Sequence of chain 1.A:
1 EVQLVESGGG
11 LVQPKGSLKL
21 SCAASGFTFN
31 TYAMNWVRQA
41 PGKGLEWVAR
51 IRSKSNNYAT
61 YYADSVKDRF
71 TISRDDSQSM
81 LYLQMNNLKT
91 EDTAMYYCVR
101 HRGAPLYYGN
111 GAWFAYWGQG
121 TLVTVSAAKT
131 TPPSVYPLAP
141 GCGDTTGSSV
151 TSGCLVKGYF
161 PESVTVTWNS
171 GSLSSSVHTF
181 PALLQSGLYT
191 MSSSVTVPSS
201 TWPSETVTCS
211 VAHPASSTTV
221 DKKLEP

This small molecule binds to this protein.
Small molecule (SMILES): N[C@H]1[C@@H](OP(=O)(O)O)O[C@H](CO[C@@H]2O[C@H](CO)[C@@H](OP(=O)(O)O)[C@H](O)[C@H]2N)[C@@H](O)[C@@H]1O

Binding-site contacts:
Ligand atom O7B contacts residue ARG100 of chain 1.A at 4.0 Å.
Ligand atom C6 contacts residue ALA33 of chain 1.A at 3.6 Å (hydrophobic).
Ligand atom C2 contacts residue ALA104 of chain 1.A at 4.0 Å (hydrophobic).
Ligand atom O4 contacts residue ASN56 of chain 1.A at 3.8 Å.
Ligand atom C6 contacts residue ARG102 of chain 1.A at 3.2 Å.
Ligand atom O6 contacts residue ALA33 of chain 1.A at 3.0 Å (h-bond).
Ligand atom O5 contacts residue THR31 of chain 1.A at 3.8 Å.
Ligand atom O5 contacts residue GLY103 of chain 1.A at 3.4 Å.
Ligand atom C6 contacts residue GLY103 of chain 1.A at 3.8 Å.
Ligand atom O8B contacts residue TYR108 of chain 1.A at 2.5 Å (h-bond).
Ligand atom O1 contacts residue TYR32 of chain 1.A at 3.5 Å (h-bond).
Ligand atom P4B contacts residue TYR108 of chain 1.A at 3.8 Å.
Ligand atom C5 contacts residue THR31 of chain 1.A at 3.8 Å.
Ligand atom O5 contacts residue ARG102 of chain 1.A at 4.0 Å.
Ligand atom O7B contacts residue TYR32 of chain 1.A at 2.6 Å (h-bond).
Ligand atom C1 contacts residue ALA104 of chain 1.A at 4.0 Å (hydrophobic).
Ligand atom C6 contacts residue TYR32 of chain 1.A at 3.7 Å (hydrophobic).
Ligand atom O7 contacts residue ARG102 of chain 1.A at 3.1 Å (salt-bridge).
Ligand atom O3 contacts residue PRO105 of chain 1.A at 4.0 Å.
Ligand atom C5 contacts residue ALA104 of chain 1.A at 4.0 Å (hydrophobic).
Ligand atom P1 contacts residue ARG52 of chain 1.A at 3.7 Å.
Ligand atom O6 contacts residue HIS101 of chain 1.A at 3.7 Å.
Ligand atom O9B contacts residue TYR32 of chain 1.A at 3.3 Å (h-bond).
Ligand atom O8 contacts residue ASN56 of chain 1.A at 3.8 Å.
Ligand atom O6 contacts residue GLY103 of chain 1.A at 3.8 Å.
Ligand atom O8 contacts residue ARG52 of chain 1.A at 2.7 Å (salt-bridge).
Ligand atom C1 contacts residue THR31 of chain 1.A at 3.5 Å.
Ligand atom O5 contacts residue GLY103 of chain 1.A at 3.7 Å.
Ligand atom C6 contacts residue ALA104 of chain 1.A at 3.7 Å (hydrophobic).
Ligand atom P4B contacts residue TYR32 of chain 1.A at 3.3 Å.
Ligand atom O6 contacts residue ARG102 of chain 1.A at 2.9 Å (salt-bridge).
Ligand atom C1 contacts residue ALA104 of chain 1.A at 3.9 Å (hydrophobic).
Ligand atom O4 contacts residue THR31 of chain 1.A at 3.9 Å.
Ligand atom O5 contacts residue ALA104 of chain 1.A at 3.7 Å.
Ligand atom O9 contacts residue ARG52 of chain 1.A at 2.8 Å (salt-bridge).
Ligand atom C6 contacts residue THR31 of chain 1.A at 4.0 Å.
Ligand atom O6 contacts residue ALA104 of chain 1.A at 3.3 Å (h-bond).
Ligand atom O6 contacts residue TYR32 of chain 1.A at 3.5 Å.
Ligand atom C5 contacts residue TYR32 of chain 1.A at 3.8 Å (hydrophobic).
Ligand atom O5 contacts residue ALA104 of chain 1.A at 3.1 Å (h-bond).